Binding-site contacts:
Ligand atom C4 contacts residue ASN7 of chain 1.B at 4.0 Å.
Ligand atom C1 contacts residue ASN7 of chain 1.B at 1.4 Å.
Ligand atom N2 contacts residue ASN7 of chain 1.B at 2.8 Å (h-bond).
Ligand atom C5 contacts residue ASN7 of chain 1.B at 3.6 Å.
Ligand atom O5 contacts residue ASN7 of chain 1.B at 2.4 Å (h-bond).
Ligand atom C2 contacts residue ASN7 of chain 1.B at 2.3 Å.
Ligand atom O5 contacts residue ALA5 of chain 1.B at 3.6 Å.
Ligand atom O7 contacts residue ASN7 of chain 1.B at 3.4 Å (h-bond).
Ligand atom C7 contacts residue ASN7 of chain 1.B at 3.3 Å.
Ligand atom C5 contacts residue ALA5 of chain 1.B at 4.3 Å (hydrophobic).
Ligand atom C8 contacts residue ASN7 of chain 1.B at 4.5 Å.
Ligand atom C6 contacts residue ALA5 of chain 1.B at 4.1 Å (hydrophobic).
Ligand atom C3 contacts residue ASN7 of chain 1.B at 3.6 Å.
Ligand atom C1 contacts residue ALA5 of chain 1.B at 4.4 Å (hydrophobic).

Sequence of chain 1.B:
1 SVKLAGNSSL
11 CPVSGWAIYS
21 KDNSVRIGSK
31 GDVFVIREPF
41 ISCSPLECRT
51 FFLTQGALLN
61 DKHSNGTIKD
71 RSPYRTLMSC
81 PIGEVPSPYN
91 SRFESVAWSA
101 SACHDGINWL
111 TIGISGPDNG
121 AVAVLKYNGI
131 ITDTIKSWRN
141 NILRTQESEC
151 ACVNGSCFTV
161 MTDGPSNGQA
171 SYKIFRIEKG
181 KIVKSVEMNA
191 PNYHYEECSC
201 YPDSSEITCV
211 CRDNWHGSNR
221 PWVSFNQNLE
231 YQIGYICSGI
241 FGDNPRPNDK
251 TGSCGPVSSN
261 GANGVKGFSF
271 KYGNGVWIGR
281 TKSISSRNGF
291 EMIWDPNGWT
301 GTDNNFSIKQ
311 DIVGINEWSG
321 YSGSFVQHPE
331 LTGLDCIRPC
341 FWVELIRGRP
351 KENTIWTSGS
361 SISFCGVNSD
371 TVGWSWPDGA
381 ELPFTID

The protein below binds the small molecule below.
Small molecule (SMILES): CC(=O)N[C@@H]1[C@@H](O)[C@H](O)[C@@H](CO)O[C@H]1O